Binding-site contacts:
Ligand atom C13 contacts residue GLU99 of chain 1.C at 3.3 Å.
Ligand atom C03 contacts residue HIS35 of chain 1.C at 3.9 Å.
Ligand atom C22 contacts residue MET98 of chain 1.C at 3.4 Å (hydrophobic).
Ligand atom C23 contacts residue ALA97 of chain 1.C at 3.9 Å (hydrophobic).
Ligand atom C23 contacts residue MET98 of chain 1.C at 3.3 Å (hydrophobic).
Ligand atom O01 contacts residue TYR96 of chain 1.D at 3.3 Å.
Ligand atom C15 contacts residue TYR91 of chain 1.D at 3.6 Å (hydrophobic).
Ligand atom C08 contacts residue TYR55 of chain 1.D at 3.4 Å (hydrophobic).
Ligand atom C04 contacts residue PHE98 of chain 1.D at 3.6 Å (hydrophobic).
Ligand atom C10 contacts residue GLU99 of chain 1.C at 3.2 Å.
Ligand atom C04 contacts residue VAL37 of chain 1.C at 3.8 Å (hydrophobic).
Ligand atom C22 contacts residue GLU99 of chain 1.C at 3.8 Å.
Ligand atom C25 contacts residue TYR36 of chain 1.D at 3.4 Å (hydrophobic).
Ligand atom O01 contacts residue TYR36 of chain 1.D at 3.9 Å.
Ligand atom C20 contacts residue TYR36 of chain 1.D at 3.8 Å (hydrophobic).
Ligand atom C23 contacts residue ASP108 of chain 1.C at 3.7 Å.
Ligand atom C07 contacts residue GLU99 of chain 1.C at 3.7 Å.
Ligand atom C07 contacts residue TYR36 of chain 1.D at 3.4 Å (hydrophobic).
Ligand atom C19 contacts residue TYR106 of chain 1.C at 3.0 Å (hydrophobic).
Ligand atom C24 contacts residue ASP108 of chain 1.C at 3.7 Å.
Ligand atom O01 contacts residue HIS35 of chain 1.C at 3.9 Å.
Ligand atom N09 contacts residue GLU99 of chain 1.C at 2.7 Å (salt-bridge).
Ligand atom C07 contacts residue TYR55 of chain 1.D at 3.3 Å (hydrophobic).
Ligand atom N05 contacts residue TYR36 of chain 1.D at 3.4 Å (h-bond).
Ligand atom O01 contacts residue GLN89 of chain 1.D at 2.6 Å (h-bond).
Ligand atom C22 contacts residue ALA97 of chain 1.C at 3.9 Å (hydrophobic).
Ligand atom C21 contacts residue HIS35 of chain 1.C at 3.6 Å.
Ligand atom C02 contacts residue HIS35 of chain 1.C at 3.8 Å.
Ligand atom C06 contacts residue TYR36 of chain 1.D at 3.6 Å (hydrophobic).
Ligand atom C12 contacts residue TYR91 of chain 1.D at 3.7 Å (hydrophobic).
Ligand atom C04 contacts residue GLN89 of chain 1.D at 3.6 Å.
Ligand atom C18 contacts residue TYR106 of chain 1.C at 3.5 Å (hydrophobic).
Ligand atom C12 contacts residue GLU99 of chain 1.C at 3.4 Å.
Ligand atom C11 contacts residue HIS35 of chain 1.C at 3.9 Å.
Ligand atom C11 contacts residue GLU99 of chain 1.C at 3.4 Å.
Ligand atom C02 contacts residue GLN89 of chain 1.D at 3.5 Å.
Ligand atom C04 contacts residue TYR36 of chain 1.D at 3.6 Å (hydrophobic).
Ligand atom C02 contacts residue TYR36 of chain 1.D at 3.5 Å (hydrophobic).
Ligand atom C08 contacts residue GLU99 of chain 1.C at 3.6 Å.
Ligand atom C08 contacts residue TYR91 of chain 1.D at 3.8 Å (hydrophobic).

Sequence of chain 1.D:
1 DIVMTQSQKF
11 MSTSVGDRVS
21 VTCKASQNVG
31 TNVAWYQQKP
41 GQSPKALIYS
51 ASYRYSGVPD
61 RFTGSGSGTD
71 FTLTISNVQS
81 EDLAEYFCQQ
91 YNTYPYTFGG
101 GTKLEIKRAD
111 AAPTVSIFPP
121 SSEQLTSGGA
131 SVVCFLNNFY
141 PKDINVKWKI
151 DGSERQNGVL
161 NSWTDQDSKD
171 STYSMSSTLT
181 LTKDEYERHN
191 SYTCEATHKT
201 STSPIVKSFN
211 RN

Sequence of chain 1.C:
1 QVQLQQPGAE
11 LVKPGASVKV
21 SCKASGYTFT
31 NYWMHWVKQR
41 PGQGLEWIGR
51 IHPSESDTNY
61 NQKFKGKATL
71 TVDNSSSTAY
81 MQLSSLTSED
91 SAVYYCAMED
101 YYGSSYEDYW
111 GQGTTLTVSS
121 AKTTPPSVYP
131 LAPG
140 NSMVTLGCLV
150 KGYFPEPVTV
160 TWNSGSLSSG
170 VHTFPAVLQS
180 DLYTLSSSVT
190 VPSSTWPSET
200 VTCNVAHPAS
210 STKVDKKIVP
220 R

This small molecule binds to this protein.
Small molecule (SMILES): CCC(=O)N(c1ccccc1)C1CCN(CCc2ccccc2)CC1